Sequence of chain 1.A:
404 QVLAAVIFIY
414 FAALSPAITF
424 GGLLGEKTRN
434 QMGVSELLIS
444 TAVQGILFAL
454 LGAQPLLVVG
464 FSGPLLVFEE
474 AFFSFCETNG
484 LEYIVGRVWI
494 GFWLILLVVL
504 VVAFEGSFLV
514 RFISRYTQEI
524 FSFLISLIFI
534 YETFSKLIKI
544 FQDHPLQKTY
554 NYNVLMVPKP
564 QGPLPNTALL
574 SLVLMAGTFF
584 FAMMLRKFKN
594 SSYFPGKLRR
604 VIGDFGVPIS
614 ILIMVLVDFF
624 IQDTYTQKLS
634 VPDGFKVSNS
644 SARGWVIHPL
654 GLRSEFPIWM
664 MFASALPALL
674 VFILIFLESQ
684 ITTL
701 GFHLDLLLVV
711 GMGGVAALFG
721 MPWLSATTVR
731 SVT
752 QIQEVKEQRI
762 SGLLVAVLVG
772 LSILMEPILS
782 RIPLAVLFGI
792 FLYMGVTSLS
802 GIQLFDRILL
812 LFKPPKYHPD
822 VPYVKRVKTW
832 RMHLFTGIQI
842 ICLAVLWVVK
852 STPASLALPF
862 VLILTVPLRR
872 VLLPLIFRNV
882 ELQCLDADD

The protein below binds the small molecule below.
Small molecule (SMILES): CC(=O)N[C@@H]1[C@@H](O)[C@H](O)[C@@H](CO)O[C@H]1O

Binding-site contacts:
Ligand atom C6 contacts residue ARG432 of chain 1.A at 4.3 Å.
Ligand atom O7 contacts residue ASN433 of chain 1.A at 3.5 Å (h-bond).
Ligand atom C3 contacts residue ASN642 of chain 1.A at 3.8 Å.
Ligand atom C4 contacts residue ARG432 of chain 1.A at 4.1 Å.
Ligand atom N2 contacts residue ASN433 of chain 1.A at 4.5 Å.
Ligand atom O7 contacts residue ARG432 of chain 1.A at 4.3 Å.
Ligand atom C1 contacts residue ARG432 of chain 1.A at 4.3 Å.
Ligand atom O6 contacts residue ARG432 of chain 1.A at 3.2 Å (salt-bridge).
Ligand atom C7 contacts residue ASN642 of chain 1.A at 4.0 Å.
Ligand atom O5 contacts residue ARG432 of chain 1.A at 4.5 Å.
Ligand atom C2 contacts residue ARG432 of chain 1.A at 4.1 Å.
Ligand atom C1 contacts residue SER644 of chain 1.A at 4.4 Å.
Ligand atom C2 contacts residue ASN642 of chain 1.A at 2.5 Å.
Ligand atom N2 contacts residue ASN642 of chain 1.A at 2.9 Å (h-bond).
Ligand atom O5 contacts residue ASN642 of chain 1.A at 2.4 Å (h-bond).
Ligand atom C7 contacts residue ASN433 of chain 1.A at 3.5 Å.
Ligand atom C1 contacts residue ASN642 of chain 1.A at 1.4 Å.
Ligand atom O3 contacts residue ARG432 of chain 1.A at 4.3 Å.
Ligand atom C5 contacts residue ASN642 of chain 1.A at 3.7 Å.
Ligand atom O5 contacts residue ALA645 of chain 1.A at 4.4 Å.
Ligand atom C8 contacts residue ASN433 of chain 1.A at 3.3 Å.
Ligand atom C3 contacts residue ARG432 of chain 1.A at 4.5 Å.
Ligand atom C4 contacts residue ASN642 of chain 1.A at 4.2 Å.